Binding-site contacts:
Ligand atom C5 contacts residue ASN798 of chain 1.B at 3.7 Å.
Ligand atom C8 contacts residue GLN801 of chain 1.B at 4.4 Å.
Ligand atom C8 contacts residue GLY929 of chain 1.B at 4.5 Å.
Ligand atom C4 contacts residue ASN798 of chain 1.B at 4.3 Å.
Ligand atom N2 contacts residue SER800 of chain 1.B at 4.2 Å.
Ligand atom C7 contacts residue GLN801 of chain 1.B at 4.3 Å.
Ligand atom O5 contacts residue ASN798 of chain 1.B at 2.4 Å (h-bond).
Ligand atom O7 contacts residue SER800 of chain 1.B at 3.4 Å (h-bond).
Ligand atom O7 contacts residue GLN801 of chain 1.B at 3.5 Å (h-bond).
Ligand atom C7 contacts residue ASN798 of chain 1.B at 4.0 Å.
Ligand atom C7 contacts residue SER800 of chain 1.B at 4.0 Å.
Ligand atom C3 contacts residue ASN798 of chain 1.B at 3.8 Å.
Ligand atom N2 contacts residue ASN798 of chain 1.B at 2.8 Å (h-bond).
Ligand atom C2 contacts residue ASN798 of chain 1.B at 2.5 Å.
Ligand atom C2 contacts residue SER800 of chain 1.B at 3.7 Å.
Ligand atom C1 contacts residue ASN798 of chain 1.B at 1.4 Å.
Ligand atom O6 contacts residue ASN798 of chain 1.B at 4.2 Å.

The protein below binds the small molecule below.
Small molecule (SMILES): CC(=O)N[C@H]1[C@H](O[C@H]2[C@H](O)[C@@H](NC(C)=O)CO[C@@H]2CO)O[C@H](CO)[C@@H](O)[C@@H]1O

Sequence of chain 1.B:
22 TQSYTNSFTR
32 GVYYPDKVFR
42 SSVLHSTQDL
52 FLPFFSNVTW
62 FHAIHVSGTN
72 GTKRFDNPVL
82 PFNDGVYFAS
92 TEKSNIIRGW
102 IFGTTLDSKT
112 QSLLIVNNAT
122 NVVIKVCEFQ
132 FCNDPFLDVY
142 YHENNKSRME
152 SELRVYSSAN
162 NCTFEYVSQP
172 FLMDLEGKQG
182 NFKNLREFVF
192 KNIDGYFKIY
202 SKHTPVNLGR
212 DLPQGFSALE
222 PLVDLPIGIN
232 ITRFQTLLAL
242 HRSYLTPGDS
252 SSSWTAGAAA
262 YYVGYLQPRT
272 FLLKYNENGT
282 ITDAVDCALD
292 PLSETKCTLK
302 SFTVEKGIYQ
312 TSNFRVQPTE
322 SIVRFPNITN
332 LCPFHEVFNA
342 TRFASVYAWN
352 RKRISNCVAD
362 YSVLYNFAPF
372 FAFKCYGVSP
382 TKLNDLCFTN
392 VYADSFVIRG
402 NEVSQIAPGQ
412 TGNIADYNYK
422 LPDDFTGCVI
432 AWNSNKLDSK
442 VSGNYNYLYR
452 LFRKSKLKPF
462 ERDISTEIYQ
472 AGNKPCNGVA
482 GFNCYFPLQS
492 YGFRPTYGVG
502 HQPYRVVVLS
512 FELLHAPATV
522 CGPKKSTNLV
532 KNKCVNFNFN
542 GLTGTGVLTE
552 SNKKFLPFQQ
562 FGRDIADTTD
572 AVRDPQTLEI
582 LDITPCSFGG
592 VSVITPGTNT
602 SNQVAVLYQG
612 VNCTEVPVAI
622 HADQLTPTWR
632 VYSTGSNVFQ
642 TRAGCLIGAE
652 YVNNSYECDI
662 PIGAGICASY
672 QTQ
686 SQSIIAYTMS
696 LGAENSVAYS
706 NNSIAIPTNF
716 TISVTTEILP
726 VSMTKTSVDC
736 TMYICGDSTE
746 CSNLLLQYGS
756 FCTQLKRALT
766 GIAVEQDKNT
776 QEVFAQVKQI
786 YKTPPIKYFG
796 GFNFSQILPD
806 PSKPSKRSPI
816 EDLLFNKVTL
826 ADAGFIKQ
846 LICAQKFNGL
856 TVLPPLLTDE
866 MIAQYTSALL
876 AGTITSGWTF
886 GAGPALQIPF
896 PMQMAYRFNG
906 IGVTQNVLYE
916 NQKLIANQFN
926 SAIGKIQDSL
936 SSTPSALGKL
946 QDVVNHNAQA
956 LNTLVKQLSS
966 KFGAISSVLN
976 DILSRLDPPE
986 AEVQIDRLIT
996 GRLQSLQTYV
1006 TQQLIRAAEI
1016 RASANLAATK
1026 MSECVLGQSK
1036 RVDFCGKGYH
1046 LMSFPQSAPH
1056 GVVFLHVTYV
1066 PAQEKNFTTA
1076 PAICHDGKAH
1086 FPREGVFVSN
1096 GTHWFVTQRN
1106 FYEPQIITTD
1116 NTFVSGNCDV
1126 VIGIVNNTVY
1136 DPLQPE